A small-molecule ligand and the protein it binds are described below.
Small molecule (SMILES): CC(=O)N[C@@H]1[C@@H](O)[C@H](O)[C@@H](CO)O[C@H]1O

Binding-site contacts:
Ligand atom C8 contacts residue ASN590 of chain 1.C at 3.9 Å.
Ligand atom C7 contacts residue ASN590 of chain 1.C at 3.6 Å.
Ligand atom C5 contacts residue ASN590 of chain 1.C at 3.6 Å.
Ligand atom O5 contacts residue ASN590 of chain 1.C at 2.3 Å (h-bond).
Ligand atom C3 contacts residue ASN590 of chain 1.C at 3.8 Å.
Ligand atom N2 contacts residue ASN590 of chain 1.C at 2.8 Å (h-bond).
Ligand atom C1 contacts residue ASN590 of chain 1.C at 1.4 Å.
Ligand atom C2 contacts residue ASN590 of chain 1.C at 2.5 Å.
Ligand atom C4 contacts residue ASN590 of chain 1.C at 4.2 Å.

Sequence of chain 1.C:
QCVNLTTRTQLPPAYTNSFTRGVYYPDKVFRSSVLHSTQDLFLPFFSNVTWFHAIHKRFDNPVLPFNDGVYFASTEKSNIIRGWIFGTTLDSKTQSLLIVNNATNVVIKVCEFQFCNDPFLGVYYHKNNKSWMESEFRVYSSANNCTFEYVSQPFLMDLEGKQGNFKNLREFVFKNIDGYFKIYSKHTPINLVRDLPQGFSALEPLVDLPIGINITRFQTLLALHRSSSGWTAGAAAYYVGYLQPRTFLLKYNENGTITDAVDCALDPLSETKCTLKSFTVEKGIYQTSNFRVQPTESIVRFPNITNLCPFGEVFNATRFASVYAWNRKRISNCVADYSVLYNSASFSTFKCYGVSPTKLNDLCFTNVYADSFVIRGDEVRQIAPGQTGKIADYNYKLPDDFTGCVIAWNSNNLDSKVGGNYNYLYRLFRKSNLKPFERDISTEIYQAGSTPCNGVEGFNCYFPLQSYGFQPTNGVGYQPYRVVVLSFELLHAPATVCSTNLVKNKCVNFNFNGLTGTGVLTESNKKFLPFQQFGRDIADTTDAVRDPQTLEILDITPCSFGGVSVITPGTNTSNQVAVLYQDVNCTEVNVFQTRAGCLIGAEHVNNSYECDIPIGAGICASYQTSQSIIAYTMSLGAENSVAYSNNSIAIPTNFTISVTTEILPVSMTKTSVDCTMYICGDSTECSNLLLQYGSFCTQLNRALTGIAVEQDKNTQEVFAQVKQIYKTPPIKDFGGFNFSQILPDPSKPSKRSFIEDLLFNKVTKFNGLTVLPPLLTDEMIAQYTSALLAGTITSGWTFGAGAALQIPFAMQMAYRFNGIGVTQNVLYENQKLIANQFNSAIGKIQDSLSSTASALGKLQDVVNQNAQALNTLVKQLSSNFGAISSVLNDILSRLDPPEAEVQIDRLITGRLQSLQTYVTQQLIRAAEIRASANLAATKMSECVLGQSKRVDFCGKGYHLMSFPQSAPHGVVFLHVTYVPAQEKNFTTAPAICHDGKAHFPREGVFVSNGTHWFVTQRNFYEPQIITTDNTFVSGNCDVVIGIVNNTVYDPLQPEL